Sequence of chain 1.A:
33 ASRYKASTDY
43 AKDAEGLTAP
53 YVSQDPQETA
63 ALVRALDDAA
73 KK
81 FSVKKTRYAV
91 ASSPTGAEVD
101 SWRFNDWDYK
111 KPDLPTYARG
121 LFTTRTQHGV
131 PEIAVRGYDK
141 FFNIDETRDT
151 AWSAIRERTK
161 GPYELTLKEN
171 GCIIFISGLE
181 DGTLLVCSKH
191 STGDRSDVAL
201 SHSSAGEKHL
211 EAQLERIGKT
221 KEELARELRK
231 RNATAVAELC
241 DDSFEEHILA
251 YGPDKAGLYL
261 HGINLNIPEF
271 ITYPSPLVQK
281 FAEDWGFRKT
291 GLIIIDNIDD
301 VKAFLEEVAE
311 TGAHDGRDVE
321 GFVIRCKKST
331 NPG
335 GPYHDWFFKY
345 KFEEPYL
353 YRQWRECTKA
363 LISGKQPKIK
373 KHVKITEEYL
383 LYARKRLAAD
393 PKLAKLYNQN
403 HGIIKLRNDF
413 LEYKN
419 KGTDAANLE

Binding-site contacts:
Ligand atom N7 contacts residue HIS261 of chain 1.A at 3.5 Å.
Ligand atom C3A contacts residue ARG119 of chain 1.A at 3.7 Å.
Ligand atom C6 contacts residue HIS261 of chain 1.A at 3.6 Å.
Ligand atom O1G contacts residue ARG119 of chain 1.A at 2.9 Å (salt-bridge).
Ligand atom N6 contacts residue THR166 of chain 1.A at 3.0 Å (h-bond).
Ligand atom C4 contacts residue HIS261 of chain 1.A at 3.5 Å.
Ligand atom O2B contacts residue LYS345 of chain 1.A at 3.5 Å (salt-bridge).
Ligand atom N9 contacts residue HIS261 of chain 1.A at 3.6 Å.
Ligand atom C6 contacts residue VAL323 of chain 1.A at 3.7 Å (hydrophobic).
Ligand atom O2A contacts residue LYS343 of chain 1.A at 2.5 Å (salt-bridge).
Ligand atom C5 contacts residue HIS261 of chain 1.A at 3.6 Å.
Ligand atom C8 contacts residue HIS261 of chain 1.A at 3.7 Å.
Ligand atom C8 contacts residue GLU169 of chain 1.A at 3.1 Å.
Ligand atom O2G contacts residue ARG119 of chain 1.A at 3.2 Å (salt-bridge).
Ligand atom O2' contacts residue GLU238 of chain 1.A at 2.6 Å (salt-bridge).
Ligand atom O3' contacts residue ILE173 of chain 1.A at 3.3 Å.
Ligand atom N7 contacts residue LYS168 of chain 1.A at 3.4 Å.
Ligand atom O5' contacts residue LYS168 of chain 1.A at 3.3 Å (salt-bridge).
Ligand atom N6 contacts residue LEU167 of chain 1.A at 2.9 Å (h-bond).
Ligand atom C2' contacts residue GLU238 of chain 1.A at 3.1 Å.
Ligand atom C8 contacts residue GLU238 of chain 1.A at 3.5 Å.
Ligand atom O1G contacts residue LYS189 of chain 1.A at 3.2 Å (salt-bridge).
Ligand atom N9 contacts residue GLU238 of chain 1.A at 3.5 Å (salt-bridge).
Ligand atom C2 contacts residue VAL323 of chain 1.A at 3.6 Å (hydrophobic).
Ligand atom O2' contacts residue ILE173 of chain 1.A at 3.3 Å.
Ligand atom O1A contacts residue LYS140 of chain 1.A at 2.9 Å (salt-bridge).
Ligand atom C2 contacts residue ARG325 of chain 1.A at 3.7 Å.
Ligand atom C5' contacts residue PHE141 of chain 1.A at 3.5 Å (hydrophobic).
Ligand atom N7 contacts residue GLU169 of chain 1.A at 3.2 Å (salt-bridge).
Ligand atom O3' contacts residue ARG119 of chain 1.A at 3.6 Å (salt-bridge).
Ligand atom C2 contacts residue TYR138 of chain 1.A at 3.5 Å (hydrophobic).
Ligand atom N6 contacts residue HIS261 of chain 1.A at 3.5 Å.
Ligand atom N1 contacts residue ARG325 of chain 1.A at 3.0 Å (salt-bridge).
Ligand atom N7 contacts residue LEU167 of chain 1.A at 3.6 Å.
Ligand atom O4' contacts residue LYS168 of chain 1.A at 3.3 Å (salt-bridge).
Ligand atom N1 contacts residue VAL323 of chain 1.A at 3.5 Å.
Ligand atom O1B contacts residue LYS168 of chain 1.A at 2.5 Å (salt-bridge).
Ligand atom N3 contacts residue HIS261 of chain 1.A at 3.7 Å.
Ligand atom N3 contacts residue PHE141 of chain 1.A at 3.7 Å.
Ligand atom C1' contacts residue GLU238 of chain 1.A at 3.3 Å.

A protein and the small-molecule ligand that binds it are described below.
Small molecule (SMILES): Nc1ncnc2c1ncn2[C@@H]1O[C@H](CO[P](=O)(O)C[P](=O)(O)OP(=O)(O)O)[C@@H](O)[C@H]1O